Sequence of chain 1.A:
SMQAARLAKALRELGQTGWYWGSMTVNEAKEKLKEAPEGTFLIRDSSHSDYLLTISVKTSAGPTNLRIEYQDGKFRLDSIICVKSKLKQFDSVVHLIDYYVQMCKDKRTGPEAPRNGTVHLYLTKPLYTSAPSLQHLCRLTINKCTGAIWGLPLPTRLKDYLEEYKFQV

Binding-site contacts:
Ligand atom N14 contacts residue ASN65 of chain 1.A at 3.2 Å (h-bond).
Ligand atom C12 contacts residue ASN65 of chain 1.A at 3.4 Å.
Ligand atom C28 contacts residue ARG67 of chain 1.A at 3.9 Å.
Ligand atom C10 contacts residue PRO63 of chain 1.A at 3.6 Å (hydrophobic).
Ligand atom C19 contacts residue LEU66 of chain 1.A at 3.7 Å (hydrophobic).
Ligand atom F08 contacts residue VAL26 of chain 1.A at 3.3 Å.
Ligand atom F20 contacts residue LEU66 of chain 1.A at 3.3 Å.
Ligand atom C18 contacts residue THR64 of chain 1.A at 3.8 Å.
Ligand atom O01 contacts residue ASN65 of chain 1.A at 2.9 Å (h-bond).
Ligand atom O31 contacts residue ARG67 of chain 1.A at 2.9 Å (salt-bridge).
Ligand atom C13 contacts residue ASN65 of chain 1.A at 3.8 Å.
Ligand atom O32 contacts residue SER46 of chain 1.A at 3.8 Å.
Ligand atom O32 contacts residue SER47 of chain 1.A at 2.9 Å (h-bond).
Ligand atom C09 contacts residue ASN65 of chain 1.A at 3.6 Å.
Ligand atom C22 contacts residue ILE81 of chain 1.A at 3.4 Å (hydrophobic).
Ligand atom O33 contacts residue THR54 of chain 1.A at 2.7 Å (h-bond).
Ligand atom C04 contacts residue ASN65 of chain 1.A at 3.8 Å.
Ligand atom O33 contacts residue ARG67 of chain 1.A at 3.0 Å (salt-bridge).
Ligand atom C26 contacts residue ASN65 of chain 1.A at 3.6 Å.
Ligand atom C10 contacts residue ASN65 of chain 1.A at 3.4 Å.
Ligand atom C17 contacts residue THR64 of chain 1.A at 3.5 Å.
Ligand atom C27 contacts residue ASN65 of chain 1.A at 3.6 Å.
Ligand atom O33 contacts residue SER47 of chain 1.A at 3.9 Å.
Ligand atom P30 contacts residue ARG67 of chain 1.A at 3.8 Å.
Ligand atom F08 contacts residue ASN27 of chain 1.A at 3.5 Å.
Ligand atom F20 contacts residue HIS120 of chain 1.A at 2.9 Å.
Ligand atom P30 contacts residue SER46 of chain 1.A at 3.7 Å.
Ligand atom O32 contacts residue ARG44 of chain 1.A at 2.9 Å (salt-bridge).
Ligand atom O01 contacts residue THR64 of chain 1.A at 3.2 Å (h-bond).
Ligand atom C07 contacts residue VAL26 of chain 1.A at 3.5 Å (hydrophobic).
Ligand atom C06 contacts residue VAL26 of chain 1.A at 3.4 Å (hydrophobic).
Ligand atom O33 contacts residue SER46 of chain 1.A at 2.7 Å (h-bond).
Ligand atom P30 contacts residue SER47 of chain 1.A at 3.7 Å.
Ligand atom O29 contacts residue ARG44 of chain 1.A at 3.0 Å (salt-bridge).
Ligand atom C27 contacts residue ARG67 of chain 1.A at 3.5 Å.
Ligand atom C21 contacts residue ILE81 of chain 1.A at 3.7 Å (hydrophobic).
Ligand atom P30 contacts residue THR54 of chain 1.A at 3.9 Å.
Ligand atom C28 contacts residue ASN65 of chain 1.A at 3.8 Å.
Ligand atom C17 contacts residue ASN65 of chain 1.A at 3.5 Å.
Ligand atom F08 contacts residue LYS30 of chain 1.A at 3.3 Å.

The small molecule below binds the protein below.
Small molecule (SMILES): O=C(Cc1ccc(F)cc1)N[C@@H](Cc1ccc(OP(=O)(O)O)cc1)C(=O)NCc1ccc(F)cc1